Sequence of chain 1.A:
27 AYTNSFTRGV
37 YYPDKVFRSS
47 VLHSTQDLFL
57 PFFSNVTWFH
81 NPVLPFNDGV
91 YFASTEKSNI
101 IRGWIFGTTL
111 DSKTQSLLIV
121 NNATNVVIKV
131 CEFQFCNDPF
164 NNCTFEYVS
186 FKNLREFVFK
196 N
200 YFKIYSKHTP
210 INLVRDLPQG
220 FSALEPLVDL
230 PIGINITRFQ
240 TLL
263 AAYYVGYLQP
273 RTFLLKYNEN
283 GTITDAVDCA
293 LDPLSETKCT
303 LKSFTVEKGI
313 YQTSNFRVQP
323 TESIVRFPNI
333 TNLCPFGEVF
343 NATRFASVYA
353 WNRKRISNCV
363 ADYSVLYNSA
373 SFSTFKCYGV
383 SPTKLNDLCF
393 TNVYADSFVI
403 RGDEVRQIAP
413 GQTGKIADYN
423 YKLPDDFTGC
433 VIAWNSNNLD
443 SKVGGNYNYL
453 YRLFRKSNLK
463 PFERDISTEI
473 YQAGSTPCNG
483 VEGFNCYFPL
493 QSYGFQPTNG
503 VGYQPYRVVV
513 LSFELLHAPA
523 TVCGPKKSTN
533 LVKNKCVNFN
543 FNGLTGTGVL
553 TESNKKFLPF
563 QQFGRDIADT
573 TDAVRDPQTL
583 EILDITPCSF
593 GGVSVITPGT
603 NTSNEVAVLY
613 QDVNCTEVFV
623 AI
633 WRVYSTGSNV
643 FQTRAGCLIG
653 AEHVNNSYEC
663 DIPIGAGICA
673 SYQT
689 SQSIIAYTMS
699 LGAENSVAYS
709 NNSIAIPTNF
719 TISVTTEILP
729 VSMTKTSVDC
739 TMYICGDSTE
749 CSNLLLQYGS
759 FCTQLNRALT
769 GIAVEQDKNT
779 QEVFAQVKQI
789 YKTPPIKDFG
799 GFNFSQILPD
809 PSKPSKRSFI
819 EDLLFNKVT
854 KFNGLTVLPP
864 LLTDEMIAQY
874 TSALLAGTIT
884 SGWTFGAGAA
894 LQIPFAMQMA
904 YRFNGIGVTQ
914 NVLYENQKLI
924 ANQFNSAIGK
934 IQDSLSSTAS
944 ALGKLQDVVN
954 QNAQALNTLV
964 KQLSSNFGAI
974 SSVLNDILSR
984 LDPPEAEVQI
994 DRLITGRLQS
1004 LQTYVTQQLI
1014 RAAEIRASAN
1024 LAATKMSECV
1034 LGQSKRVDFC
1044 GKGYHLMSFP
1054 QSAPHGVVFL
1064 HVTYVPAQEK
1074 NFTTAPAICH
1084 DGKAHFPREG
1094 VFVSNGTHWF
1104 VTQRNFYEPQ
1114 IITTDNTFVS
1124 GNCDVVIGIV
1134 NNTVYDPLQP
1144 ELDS

Binding-site contacts:
Ligand atom N2 contacts residue GLN580 of chain 1.A at 3.6 Å.
Ligand atom N2 contacts residue ASN331 of chain 1.A at 3.0 Å (h-bond).
Ligand atom C7 contacts residue GLN580 of chain 1.A at 3.5 Å.
Ligand atom C5 contacts residue ASN331 of chain 1.A at 3.6 Å.
Ligand atom C7 contacts residue ASN331 of chain 1.A at 4.1 Å.
Ligand atom C2 contacts residue ASN331 of chain 1.A at 2.5 Å.
Ligand atom C4 contacts residue ASN331 of chain 1.A at 4.2 Å.
Ligand atom O7 contacts residue ARG328 of chain 1.A at 4.3 Å.
Ligand atom C3 contacts residue ASN331 of chain 1.A at 3.8 Å.
Ligand atom C8 contacts residue GLN580 of chain 1.A at 3.8 Å.
Ligand atom C8 contacts residue ARG328 of chain 1.A at 4.0 Å.
Ligand atom O5 contacts residue ASN331 of chain 1.A at 2.3 Å (h-bond).
Ligand atom C1 contacts residue ASN331 of chain 1.A at 1.4 Å.
Ligand atom C1 contacts residue GLN580 of chain 1.A at 4.5 Å.
Ligand atom O7 contacts residue GLN580 of chain 1.A at 3.5 Å.
Ligand atom C2 contacts residue GLN580 of chain 1.A at 4.1 Å.

This protein binds this small molecule.
Small molecule (SMILES): CC(=O)N[C@H]1[C@H](O[C@H]2[C@H](O)[C@@H](NC(C)=O)CO[C@@H]2CO)O[C@H](CO)[C@@H](O)[C@@H]1O